This protein binds this small molecule.
Small molecule (SMILES): CC1NC(CCNCCCC2=CC([Fe]C3C=CC=C3)C=C2)C(O)C1O

Sequence of chain 1.B:
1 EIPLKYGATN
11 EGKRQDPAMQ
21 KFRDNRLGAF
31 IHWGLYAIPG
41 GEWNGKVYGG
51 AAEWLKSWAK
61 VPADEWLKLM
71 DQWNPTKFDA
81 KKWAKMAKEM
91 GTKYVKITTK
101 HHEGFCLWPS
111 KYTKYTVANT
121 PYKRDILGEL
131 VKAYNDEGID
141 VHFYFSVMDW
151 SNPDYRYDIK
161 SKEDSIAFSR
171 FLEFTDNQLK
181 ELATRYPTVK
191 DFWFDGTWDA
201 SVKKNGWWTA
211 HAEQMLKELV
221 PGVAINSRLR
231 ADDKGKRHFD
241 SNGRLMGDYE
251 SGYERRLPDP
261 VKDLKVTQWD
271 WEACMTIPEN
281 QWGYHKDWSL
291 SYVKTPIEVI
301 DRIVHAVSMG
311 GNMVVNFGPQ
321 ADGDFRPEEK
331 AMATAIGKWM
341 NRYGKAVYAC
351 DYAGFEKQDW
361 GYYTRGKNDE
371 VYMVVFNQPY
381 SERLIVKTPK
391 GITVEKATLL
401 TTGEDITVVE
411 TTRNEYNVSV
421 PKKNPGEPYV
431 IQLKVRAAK

Binding-site contacts:
Ligand atom OAP contacts residue HIS101 of chain 1.B at 2.9 Å (h-bond).
Ligand atom CAD contacts residue GLU53 of chain 1.B at 3.3 Å.
Ligand atom CAO contacts residue ASP195 of chain 1.B at 3.8 Å.
Ligand atom CAB contacts residue GLU254 of chain 1.B at 2.9 Å.
Ligand atom CBK contacts residue TRP54 of chain 1.B at 3.6 Å (hydrophobic).
Ligand atom CAC contacts residue ASP195 of chain 1.B at 3.9 Å.
Ligand atom NAH contacts residue TRP54 of chain 1.B at 4.1 Å.
Ligand atom OAP contacts residue HIS32 of chain 1.B at 2.9 Å (h-bond).
Ligand atom CAO contacts residue TRP282 of chain 1.B at 4.0 Å (hydrophobic).
Ligand atom OAP contacts residue TYR144 of chain 1.B at 3.3 Å (h-bond).
Ligand atom CAF contacts residue SO41 of chain 1.J at 3.5 Å.
Ligand atom CAD contacts residue HIS101 of chain 1.B at 4.1 Å.
Ligand atom OAP contacts residue ASP195 of chain 1.B at 3.3 Å (salt-bridge).
Ligand atom CAO contacts residue GLU254 of chain 1.B at 3.6 Å.
Ligand atom CAI contacts residue TRP198 of chain 1.B at 3.6 Å (hydrophobic).
Ligand atom CAC contacts residue HIS32 of chain 1.B at 3.5 Å.
Ligand atom CAP contacts residue TRP198 of chain 1.B at 3.9 Å (hydrophobic).
Ligand atom CAC contacts residue GLU53 of chain 1.B at 4.0 Å.
Ligand atom OAQ contacts residue GLU53 of chain 1.B at 2.5 Å (salt-bridge).
Ligand atom CAG contacts residue TRP198 of chain 1.B at 3.7 Å (hydrophobic).
Ligand atom NAA contacts residue GLU254 of chain 1.B at 2.8 Å (salt-bridge).
Ligand atom CAB contacts residue TRP282 of chain 1.B at 3.7 Å (hydrophobic).
Ligand atom NAA contacts residue ARG228 of chain 1.B at 4.1 Å.
Ligand atom OAQ contacts residue TRP54 of chain 1.B at 3.3 Å (h-bond).
Ligand atom OAQ contacts residue HIS101 of chain 1.B at 3.3 Å (h-bond).
Ligand atom NAH contacts residue SO41 of chain 1.J at 2.5 Å (h-bond).
Ligand atom CAF contacts residue GLU254 of chain 1.B at 3.2 Å.
Ligand atom NAA contacts residue ASP195 of chain 1.B at 2.8 Å (salt-bridge).
Ligand atom CAD contacts residue GLU254 of chain 1.B at 4.0 Å.
Ligand atom CAG contacts residue TRP54 of chain 1.B at 3.8 Å (hydrophobic).
Ligand atom CAQ contacts residue SO41 of chain 1.J at 3.4 Å.
Ligand atom CAD contacts residue TRP282 of chain 1.B at 3.8 Å (hydrophobic).
Ligand atom CAE contacts residue GLU254 of chain 1.B at 3.5 Å.
Ligand atom CAG contacts residue SO41 of chain 1.J at 3.5 Å.
Ligand atom CAP contacts residue SO41 of chain 1.J at 2.7 Å.
Ligand atom CAC contacts residue HIS101 of chain 1.B at 3.9 Å.
Ligand atom CAC contacts residue TRP282 of chain 1.B at 3.8 Å (hydrophobic).
Ligand atom CAE contacts residue ASP195 of chain 1.B at 3.3 Å.
Ligand atom CAO contacts residue TRP193 of chain 1.B at 3.8 Å (hydrophobic).
Ligand atom CAB contacts residue ASP195 of chain 1.B at 3.6 Å.